Binding-site contacts:
Ligand atom C1A contacts residue LEU14 of chain 1.E at 4.5 Å (hydrophobic).
Ligand atom C4 contacts residue THR52 of chain 1.E at 3.4 Å.
Ligand atom C4 contacts residue LEU55 of chain 1.E at 4.0 Å (hydrophobic).
Ligand atom C2 contacts residue CYS51 of chain 1.E at 3.2 Å (hydrophobic).
Ligand atom C5 contacts residue ILE48 of chain 1.E at 4.1 Å (hydrophobic).
Ligand atom C6 contacts residue CYS11 of chain 1.E at 3.7 Å (hydrophobic).
Ligand atom C3 contacts residue CYS11 of chain 1.E at 4.3 Å (hydrophobic).
Ligand atom C1 contacts residue CYS31 of chain 1.E at 2.7 Å (hydrophobic).
Ligand atom C4 contacts residue ILE48 of chain 1.E at 4.2 Å (hydrophobic).
Ligand atom C6 contacts residue ILE48 of chain 1.E at 4.2 Å (hydrophobic).
Ligand atom C5A contacts residue THR52 of chain 1.E at 3.3 Å.
Ligand atom C3A contacts residue LEU55 of chain 1.E at 3.7 Å (hydrophobic).
Ligand atom C2 contacts residue ALA9 of chain 1.E at 3.9 Å (hydrophobic).
Ligand atom C1 contacts residue ALA9 of chain 1.E at 3.6 Å (hydrophobic).
Ligand atom C3 contacts residue THR52 of chain 1.E at 4.3 Å.
Ligand atom C6 contacts residue CYS31 of chain 1.E at 3.4 Å (hydrophobic).
Ligand atom C2 contacts residue CYS31 of chain 1.E at 3.8 Å (hydrophobic).
Ligand atom C5 contacts residue THR52 of chain 1.E at 3.7 Å.
Ligand atom C3 contacts residue LEU55 of chain 1.E at 4.2 Å (hydrophobic).
Ligand atom C3A contacts residue CYS51 of chain 1.E at 1.8 Å (hydrophobic).
Ligand atom C6 contacts residue ALA9 of chain 1.E at 4.2 Å (hydrophobic).
Ligand atom C3 contacts residue CYS51 of chain 1.E at 2.8 Å (hydrophobic).
Ligand atom C4 contacts residue CYS51 of chain 1.E at 3.9 Å (hydrophobic).
Ligand atom C4 contacts residue CYS11 of chain 1.E at 3.2 Å (hydrophobic).
Ligand atom C1A contacts residue ALA9 of chain 1.E at 3.4 Å (hydrophobic).
Ligand atom C3A contacts residue ALA9 of chain 1.E at 3.9 Å (hydrophobic).
Ligand atom C3 contacts residue ALA9 of chain 1.E at 3.9 Å (hydrophobic).
Ligand atom C1A contacts residue CYS31 of chain 1.E at 1.9 Å (hydrophobic).
Ligand atom C5A contacts residue ILE48 of chain 1.E at 4.0 Å (hydrophobic).
Ligand atom C3A contacts residue THR52 of chain 1.E at 3.9 Å.
Ligand atom C5A contacts residue CYS11 of chain 1.E at 1.9 Å (hydrophobic).
Ligand atom C1A contacts residue LEU34 of chain 1.E at 4.4 Å (hydrophobic).
Ligand atom C2 contacts residue LEU34 of chain 1.E at 4.1 Å (hydrophobic).
Ligand atom C5 contacts residue CYS11 of chain 1.E at 2.8 Å (hydrophobic).
Ligand atom C6 contacts residue LEU14 of chain 1.E at 3.9 Å (hydrophobic).

This protein binds this small molecule.
Small molecule (SMILES): O=C(O)c1cc(C(=O)O)cc(C(=O)O)c1

Sequence of chain 1.E:
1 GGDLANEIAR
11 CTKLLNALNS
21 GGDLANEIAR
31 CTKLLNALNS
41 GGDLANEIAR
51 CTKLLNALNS